Sequence of chain 3.D:
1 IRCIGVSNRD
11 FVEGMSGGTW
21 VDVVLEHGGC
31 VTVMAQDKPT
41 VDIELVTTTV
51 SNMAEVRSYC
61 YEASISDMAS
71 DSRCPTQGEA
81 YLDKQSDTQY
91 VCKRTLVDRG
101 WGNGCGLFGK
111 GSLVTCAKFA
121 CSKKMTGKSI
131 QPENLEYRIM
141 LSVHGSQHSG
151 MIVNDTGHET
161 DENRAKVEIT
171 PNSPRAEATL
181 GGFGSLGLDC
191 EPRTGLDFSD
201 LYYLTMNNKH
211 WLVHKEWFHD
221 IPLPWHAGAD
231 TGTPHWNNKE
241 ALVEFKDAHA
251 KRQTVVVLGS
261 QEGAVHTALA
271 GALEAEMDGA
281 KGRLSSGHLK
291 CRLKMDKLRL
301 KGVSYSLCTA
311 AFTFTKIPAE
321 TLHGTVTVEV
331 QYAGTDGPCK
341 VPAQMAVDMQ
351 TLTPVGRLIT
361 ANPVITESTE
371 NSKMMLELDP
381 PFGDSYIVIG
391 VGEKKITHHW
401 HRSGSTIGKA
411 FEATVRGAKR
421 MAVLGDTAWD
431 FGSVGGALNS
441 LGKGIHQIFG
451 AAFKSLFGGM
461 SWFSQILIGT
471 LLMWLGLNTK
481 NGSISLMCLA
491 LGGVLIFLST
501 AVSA

A small-molecule ligand and the protein it binds are described below.
Small molecule (SMILES): CC(=O)N[C@@H]1[C@@H](O)[C@H](O)[C@@H](CO)O[C@H]1O

Binding-site contacts:
Ligand atom C2 contacts residue HIS158 of chain 3.D at 3.7 Å.
Ligand atom O5 contacts residue ASN154 of chain 3.D at 2.4 Å (h-bond).
Ligand atom C7 contacts residue SER149 of chain 3.D at 4.4 Å.
Ligand atom C5 contacts residue ASN154 of chain 3.D at 3.7 Å.
Ligand atom C8 contacts residue ASN154 of chain 3.D at 3.1 Å.
Ligand atom C7 contacts residue ASN154 of chain 3.D at 3.2 Å.
Ligand atom C3 contacts residue ASN154 of chain 3.D at 3.8 Å.
Ligand atom C8 contacts residue VAL153 of chain 3.D at 3.2 Å (hydrophobic).
Ligand atom O5 contacts residue HIS158 of chain 3.D at 3.5 Å.
Ligand atom O6 contacts residue GLY157 of chain 3.D at 3.1 Å.
Ligand atom O7 contacts residue VAL153 of chain 3.D at 3.3 Å.
Ligand atom C2 contacts residue ASN154 of chain 3.D at 2.5 Å.
Ligand atom C1 contacts residue HIS158 of chain 3.D at 3.9 Å.
Ligand atom C7 contacts residue VAL153 of chain 3.D at 3.6 Å (hydrophobic).
Ligand atom C5 contacts residue HIS158 of chain 3.D at 4.2 Å.
Ligand atom O7 contacts residue GLY150 of chain 3.D at 3.4 Å.
Ligand atom O6 contacts residue HIS158 of chain 3.D at 4.2 Å.
Ligand atom C3 contacts residue HIS158 of chain 3.D at 4.4 Å.
Ligand atom N2 contacts residue ASN154 of chain 3.D at 2.8 Å (h-bond).
Ligand atom C6 contacts residue HIS158 of chain 3.D at 4.3 Å.
Ligand atom O6 contacts residue ASN154 of chain 3.D at 4.2 Å.
Ligand atom O3 contacts residue HIS148 of chain 3.D at 3.7 Å.
Ligand atom O7 contacts residue SER149 of chain 3.D at 3.4 Å (h-bond).
Ligand atom C6 contacts residue GLY157 of chain 3.D at 3.9 Å.
Ligand atom O7 contacts residue ASN154 of chain 3.D at 4.2 Å.
Ligand atom C4 contacts residue HIS158 of chain 3.D at 4.1 Å.
Ligand atom C4 contacts residue ASN154 of chain 3.D at 4.3 Å.
Ligand atom C1 contacts residue ASN154 of chain 3.D at 1.4 Å.